Sequence of chain 1.D:
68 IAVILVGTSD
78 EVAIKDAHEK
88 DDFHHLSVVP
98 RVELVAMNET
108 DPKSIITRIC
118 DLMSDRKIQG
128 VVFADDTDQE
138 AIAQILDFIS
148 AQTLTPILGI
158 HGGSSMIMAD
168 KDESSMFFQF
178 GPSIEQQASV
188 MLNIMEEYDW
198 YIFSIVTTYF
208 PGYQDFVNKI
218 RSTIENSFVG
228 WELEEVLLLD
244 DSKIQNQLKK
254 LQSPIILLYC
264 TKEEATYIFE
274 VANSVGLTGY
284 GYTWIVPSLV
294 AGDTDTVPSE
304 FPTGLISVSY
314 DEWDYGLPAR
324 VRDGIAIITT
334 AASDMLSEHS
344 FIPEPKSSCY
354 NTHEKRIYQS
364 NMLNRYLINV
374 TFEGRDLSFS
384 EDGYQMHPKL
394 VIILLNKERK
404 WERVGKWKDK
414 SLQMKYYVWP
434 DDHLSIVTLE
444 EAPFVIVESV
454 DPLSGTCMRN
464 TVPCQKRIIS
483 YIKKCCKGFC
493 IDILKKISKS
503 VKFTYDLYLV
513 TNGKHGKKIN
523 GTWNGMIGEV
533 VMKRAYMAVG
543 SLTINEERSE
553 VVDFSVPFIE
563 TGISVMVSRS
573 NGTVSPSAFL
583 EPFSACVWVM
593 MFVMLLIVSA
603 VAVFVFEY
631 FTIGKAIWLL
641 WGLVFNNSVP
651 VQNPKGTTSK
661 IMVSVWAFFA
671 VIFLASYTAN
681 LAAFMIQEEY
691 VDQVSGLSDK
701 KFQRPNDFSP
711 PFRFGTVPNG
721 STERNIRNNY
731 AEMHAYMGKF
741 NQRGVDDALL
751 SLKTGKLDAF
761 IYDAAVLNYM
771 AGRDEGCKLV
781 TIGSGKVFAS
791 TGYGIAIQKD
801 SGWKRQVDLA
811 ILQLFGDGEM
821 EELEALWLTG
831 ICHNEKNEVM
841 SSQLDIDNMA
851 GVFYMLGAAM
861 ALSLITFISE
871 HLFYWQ

A protein and the small-molecule ligand that binds it are described below.
Small molecule (SMILES): CC(=O)N[C@H]1[C@H](O[C@H]2[C@H](O)[C@@H](NC(C)=O)CO[C@@H]2CO)O[C@H](CO)[C@@H](O)[C@@H]1O

Binding-site contacts:
Ligand atom O7 contacts residue ASN719 of chain 1.D at 2.7 Å (h-bond).
Ligand atom C8 contacts residue VAL717 of chain 1.D at 4.4 Å (hydrophobic).
Ligand atom O5 contacts residue ASN719 of chain 1.D at 2.3 Å (h-bond).
Ligand atom O7 contacts residue PRO718 of chain 1.D at 3.3 Å (h-bond).
Ligand atom C2 contacts residue ASN719 of chain 1.D at 2.5 Å.
Ligand atom C3 contacts residue ASN719 of chain 1.D at 3.8 Å.
Ligand atom C4 contacts residue ASN719 of chain 1.D at 4.2 Å.
Ligand atom N2 contacts residue ASN719 of chain 1.D at 2.9 Å (h-bond).
Ligand atom C8 contacts residue ASN719 of chain 1.D at 4.2 Å.
Ligand atom C5 contacts residue ASN719 of chain 1.D at 3.6 Å.
Ligand atom C1 contacts residue ASN719 of chain 1.D at 1.4 Å.
Ligand atom C1 contacts residue LYS519 of chain 1.D at 4.0 Å.
Ligand atom O5 contacts residue LYS519 of chain 1.D at 4.4 Å.
Ligand atom C7 contacts residue ASN719 of chain 1.D at 3.0 Å.
Ligand atom C8 contacts residue PRO718 of chain 1.D at 3.3 Å (hydrophobic).
Ligand atom C7 contacts residue PRO718 of chain 1.D at 3.6 Å (hydrophobic).